Binding-site contacts:
Ligand atom C1 contacts residue MET74 of chain 2.B at 4.5 Å (hydrophobic).
Ligand atom C3 contacts residue PHE70 of chain 2.B at 4.0 Å (hydrophobic).
Ligand atom N1 contacts residue LEU73 of chain 2.B at 3.4 Å.
Ligand atom C10 contacts residue GLU134 of chain 1.B at 3.8 Å.
Ligand atom C11 contacts residue GLU134 of chain 1.B at 3.5 Å.
Ligand atom C3 contacts residue GLY9 of chain 2.B at 4.0 Å.
Ligand atom C10 contacts residue TYR98 of chain 2.B at 3.8 Å (hydrophobic).
Ligand atom N2 contacts residue VAL135 of chain 1.B at 4.4 Å.
Ligand atom C10 contacts residue LEU102 of chain 2.B at 4.0 Å (hydrophobic).
Ligand atom N contacts residue MET74 of chain 2.B at 4.4 Å.
Ligand atom C9 contacts residue LEU102 of chain 2.B at 3.6 Å (hydrophobic).
Ligand atom C2 contacts residue PHE70 of chain 2.B at 4.0 Å (hydrophobic).
Ligand atom C12 contacts residue GLU134 of chain 1.B at 4.1 Å.
Ligand atom N2 contacts residue LEU102 of chain 2.B at 4.0 Å.
Ligand atom C5 contacts residue THR10 of chain 2.B at 3.7 Å.
Ligand atom C12 contacts residue MET74 of chain 2.B at 4.4 Å (hydrophobic).
Ligand atom C9 contacts residue VAL135 of chain 1.B at 3.9 Å (hydrophobic).
Ligand atom C11 contacts residue TYR98 of chain 2.B at 4.1 Å (hydrophobic).
Ligand atom C3 contacts residue MET74 of chain 2.B at 3.9 Å (hydrophobic).
Ligand atom C3 contacts residue ALA37 of chain 2.B at 3.7 Å (hydrophobic).
Ligand atom N contacts residue GLU134 of chain 1.B at 4.3 Å.
Ligand atom C1 contacts residue ALA37 of chain 2.B at 4.5 Å (hydrophobic).
Ligand atom N2 contacts residue ASN106 of chain 2.B at 4.4 Å.
Ligand atom C8 contacts residue LEU73 of chain 2.B at 3.6 Å (hydrophobic).
Ligand atom N1 contacts residue MET74 of chain 2.B at 2.8 Å (h-bond).
Ligand atom C4 contacts residue GLY9 of chain 2.B at 3.6 Å.
Ligand atom N2 contacts residue LEU73 of chain 2.B at 3.5 Å.
Ligand atom C9 contacts residue LEU73 of chain 2.B at 4.3 Å (hydrophobic).
Ligand atom C4 contacts residue ALA37 of chain 2.B at 4.1 Å (hydrophobic).
Ligand atom C7 contacts residue LEU73 of chain 2.B at 3.9 Å (hydrophobic).
Ligand atom C10 contacts residue LEU131 of chain 1.B at 4.0 Å (hydrophobic).
Ligand atom C2 contacts residue ALA37 of chain 2.B at 3.9 Å (hydrophobic).
Ligand atom C7 contacts residue MET74 of chain 2.B at 3.3 Å (hydrophobic).
Ligand atom N2 contacts residue MET74 of chain 2.B at 4.3 Å.
Ligand atom C4 contacts residue THR10 of chain 2.B at 3.9 Å.
Ligand atom C7 contacts residue ASP72 of chain 2.B at 4.3 Å.
Ligand atom C9 contacts residue LEU131 of chain 1.B at 4.2 Å (hydrophobic).
Ligand atom C contacts residue GLU134 of chain 1.B at 3.8 Å.
Ligand atom C2 contacts residue MET74 of chain 2.B at 3.9 Å (hydrophobic).
Ligand atom C8 contacts residue MET74 of chain 2.B at 4.1 Å (hydrophobic).

A small-molecule ligand and the protein it binds are described below.
Small molecule (SMILES): c1ccc(Cn2cnc3ncccc32)cc1

Sequence of chain 1.B:
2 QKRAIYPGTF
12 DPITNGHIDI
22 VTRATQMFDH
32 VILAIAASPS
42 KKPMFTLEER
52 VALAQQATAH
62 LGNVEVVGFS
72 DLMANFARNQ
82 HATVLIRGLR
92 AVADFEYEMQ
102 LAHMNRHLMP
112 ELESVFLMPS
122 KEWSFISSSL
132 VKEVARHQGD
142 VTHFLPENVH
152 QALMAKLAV

Sequence of chain 2.B:
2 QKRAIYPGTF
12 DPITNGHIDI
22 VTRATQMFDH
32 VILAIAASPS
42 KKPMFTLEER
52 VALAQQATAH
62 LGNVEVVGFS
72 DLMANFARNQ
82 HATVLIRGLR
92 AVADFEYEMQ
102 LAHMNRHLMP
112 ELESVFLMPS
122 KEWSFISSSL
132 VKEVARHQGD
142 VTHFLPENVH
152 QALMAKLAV